Binding-site contacts:
Ligand atom C3 contacts residue ILE127 of chain 1.B at 3.7 Å (hydrophobic).
Ligand atom C10 contacts residue GLY20 of chain 1.B at 4.0 Å.
Ligand atom C5 contacts residue GLN82 of chain 1.B at 3.8 Å.
Ligand atom C10 contacts residue GLY22 of chain 1.B at 3.8 Å.
Ligand atom N2 contacts residue ASP237 of chain 1.B at 2.8 Å (salt-bridge).
Ligand atom C7 contacts residue ILE119 of chain 1.B at 4.0 Å (hydrophobic).
Ligand atom CL1 contacts residue PHE117 of chain 1.B at 3.8 Å.
Ligand atom C4 contacts residue ASP41 of chain 1.B at 3.7 Å.
Ligand atom N1 contacts residue GLY239 of chain 1.B at 3.8 Å.
Ligand atom C9 contacts residue GLY239 of chain 1.B at 3.7 Å.
Ligand atom C10 contacts residue SER19 of chain 1.B at 3.9 Å.
Ligand atom S1 contacts residue GLY43 of chain 1.B at 4.0 Å.
Ligand atom C10 contacts residue THR241 of chain 1.B at 3.5 Å.
Ligand atom C4 contacts residue ILE127 of chain 1.B at 4.0 Å (hydrophobic).
Ligand atom C5 contacts residue TYR80 of chain 1.B at 3.6 Å (hydrophobic).
Ligand atom N1 contacts residue ASP237 of chain 1.B at 2.9 Å (salt-bridge).
Ligand atom N2 contacts residue THR240 of chain 1.B at 3.6 Å.
Ligand atom C2 contacts residue LEU39 of chain 1.B at 3.8 Å (hydrophobic).
Ligand atom C8 contacts residue ILE119 of chain 1.B at 3.7 Å (hydrophobic).
Ligand atom C10 contacts residue GLN21 of chain 1.B at 3.9 Å.
Ligand atom S1 contacts residue TYR80 of chain 1.B at 3.5 Å.
Ligand atom C8 contacts residue GLY239 of chain 1.B at 3.8 Å.
Ligand atom C12 contacts residue ASP41 of chain 1.B at 3.7 Å.
Ligand atom C9 contacts residue ILE119 of chain 1.B at 3.9 Å (hydrophobic).
Ligand atom N1 contacts residue GLY43 of chain 1.B at 3.6 Å.
Ligand atom C12 contacts residue ASP237 of chain 1.B at 3.5 Å.
Ligand atom C7 contacts residue TRP124 of chain 1.B at 3.9 Å (hydrophobic).
Ligand atom CL1 contacts residue GLY83 of chain 1.B at 3.5 Å.
Ligand atom C3 contacts residue GLY239 of chain 1.B at 3.7 Å.
Ligand atom C11 contacts residue TYR80 of chain 1.B at 3.6 Å (hydrophobic).
Ligand atom C2 contacts residue GLY239 of chain 1.B at 3.3 Å.
Ligand atom C9 contacts residue GLN21 of chain 1.B at 3.7 Å.
Ligand atom C11 contacts residue SER44 of chain 1.B at 3.8 Å.
Ligand atom C11 contacts residue ASP41 of chain 1.B at 3.1 Å.
Ligand atom S1 contacts residue GLN82 of chain 1.B at 4.0 Å.
Ligand atom C12 contacts residue GLY43 of chain 1.B at 3.7 Å.
Ligand atom CL1 contacts residue GLN82 of chain 1.B at 3.1 Å.
Ligand atom N1 contacts residue ASP41 of chain 1.B at 2.7 Å (salt-bridge).
Ligand atom C10 contacts residue GLY239 of chain 1.B at 3.6 Å.
Ligand atom C3 contacts residue ASP41 of chain 1.B at 3.4 Å.

This small molecule binds to this protein.
Small molecule (SMILES): [H]/N=C(/N)SCc1ccc(OCCCC)c(Cl)c1

Sequence of chain 1.B:
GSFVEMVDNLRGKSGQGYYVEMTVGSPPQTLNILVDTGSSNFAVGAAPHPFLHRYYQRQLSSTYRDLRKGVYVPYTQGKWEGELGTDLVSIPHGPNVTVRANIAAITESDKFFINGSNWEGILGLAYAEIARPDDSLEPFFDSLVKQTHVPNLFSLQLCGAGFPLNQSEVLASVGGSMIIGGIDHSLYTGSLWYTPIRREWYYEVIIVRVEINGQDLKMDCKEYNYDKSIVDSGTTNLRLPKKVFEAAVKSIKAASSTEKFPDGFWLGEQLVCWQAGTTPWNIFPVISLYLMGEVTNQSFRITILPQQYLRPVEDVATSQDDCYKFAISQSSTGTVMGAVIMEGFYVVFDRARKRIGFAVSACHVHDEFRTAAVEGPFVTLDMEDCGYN